Sequence of chain 1.E:
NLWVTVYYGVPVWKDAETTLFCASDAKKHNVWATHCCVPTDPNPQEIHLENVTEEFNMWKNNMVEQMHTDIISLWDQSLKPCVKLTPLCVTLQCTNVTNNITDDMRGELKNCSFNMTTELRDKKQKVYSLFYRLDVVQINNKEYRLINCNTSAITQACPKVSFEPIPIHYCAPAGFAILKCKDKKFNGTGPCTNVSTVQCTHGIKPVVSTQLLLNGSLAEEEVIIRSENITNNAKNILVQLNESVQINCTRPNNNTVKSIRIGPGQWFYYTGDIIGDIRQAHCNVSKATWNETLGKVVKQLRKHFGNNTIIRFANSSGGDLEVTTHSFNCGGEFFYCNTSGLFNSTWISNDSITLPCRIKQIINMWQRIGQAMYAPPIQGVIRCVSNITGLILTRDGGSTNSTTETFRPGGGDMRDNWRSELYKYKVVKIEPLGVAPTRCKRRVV

Binding-site contacts:
Ligand atom C5 contacts residue ASN333 of chain 1.E at 3.8 Å.
Ligand atom N2 contacts residue ASN333 of chain 1.E at 2.9 Å (h-bond).
Ligand atom C1 contacts residue THR415 of chain 1.E at 3.7 Å.
Ligand atom C4 contacts residue ASN333 of chain 1.E at 4.3 Å.
Ligand atom C1 contacts residue HIS331 of chain 1.E at 4.3 Å.
Ligand atom C2 contacts residue ASN333 of chain 1.E at 2.5 Å.
Ligand atom C7 contacts residue ASN333 of chain 1.E at 3.2 Å.
Ligand atom C8 contacts residue ASN333 of chain 1.E at 4.3 Å.
Ligand atom C8 contacts residue HIS331 of chain 1.E at 3.8 Å.
Ligand atom O7 contacts residue ASN333 of chain 1.E at 3.2 Å (h-bond).
Ligand atom O7 contacts residue ASN297 of chain 1.E at 4.2 Å.
Ligand atom C8 contacts residue THR299 of chain 1.E at 3.6 Å.
Ligand atom O5 contacts residue ASN333 of chain 1.E at 2.4 Å (h-bond).
Ligand atom O5 contacts residue SER413 of chain 1.E at 3.9 Å.
Ligand atom C3 contacts residue HIS331 of chain 1.E at 3.9 Å.
Ligand atom O3 contacts residue HIS331 of chain 1.E at 4.3 Å.
Ligand atom C7 contacts residue ASN297 of chain 1.E at 4.3 Å.
Ligand atom C8 contacts residue ASN297 of chain 1.E at 3.4 Å.
Ligand atom C3 contacts residue ASN333 of chain 1.E at 3.9 Å.
Ligand atom C5 contacts residue THR415 of chain 1.E at 4.3 Å.
Ligand atom C1 contacts residue ASN333 of chain 1.E at 1.5 Å.
Ligand atom C7 contacts residue HIS331 of chain 1.E at 3.9 Å.
Ligand atom O5 contacts residue THR415 of chain 1.E at 3.8 Å.
Ligand atom C2 contacts residue HIS331 of chain 1.E at 4.0 Å.
Ligand atom N2 contacts residue HIS331 of chain 1.E at 3.0 Å (h-bond).

A small-molecule ligand and the protein it binds are described below.
Small molecule (SMILES): CC(=O)N[C@H]1[C@H](O[C@H]2[C@H](O)[C@@H](NC(C)=O)CO[C@@H]2CO)O[C@H](CO)[C@@H](O)[C@@H]1O